Sequence of chain 1.Q:
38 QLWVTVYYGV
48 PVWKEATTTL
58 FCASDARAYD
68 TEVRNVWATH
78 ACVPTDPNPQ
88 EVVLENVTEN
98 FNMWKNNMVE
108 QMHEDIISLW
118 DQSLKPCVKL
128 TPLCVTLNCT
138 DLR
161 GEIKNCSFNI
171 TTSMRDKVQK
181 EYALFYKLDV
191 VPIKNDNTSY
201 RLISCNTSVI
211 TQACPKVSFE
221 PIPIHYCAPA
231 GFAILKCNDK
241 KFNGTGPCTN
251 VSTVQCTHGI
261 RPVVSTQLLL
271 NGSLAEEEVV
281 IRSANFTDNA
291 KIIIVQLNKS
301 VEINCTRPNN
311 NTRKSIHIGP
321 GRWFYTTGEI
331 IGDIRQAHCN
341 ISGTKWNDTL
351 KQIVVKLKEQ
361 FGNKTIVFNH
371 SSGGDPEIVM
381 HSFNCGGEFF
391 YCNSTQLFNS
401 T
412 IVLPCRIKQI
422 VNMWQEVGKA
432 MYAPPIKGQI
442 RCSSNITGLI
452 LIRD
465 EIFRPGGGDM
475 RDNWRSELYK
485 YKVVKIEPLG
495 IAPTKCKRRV

A small-molecule ligand and the protein it binds are described below.
Small molecule (SMILES): CC(=O)N[C@H]1[C@H](O[C@H]2[C@H](O)[C@@H](NC(C)=O)CO[C@@H]2CO)O[C@H](CO)[C@@H](O[C@@H]2O[C@H](CO)[C@@H](O)[C@H](O)[C@@H]2O)[C@@H]1O

Binding-site contacts:
Ligand atom O7 contacts residue GLY272 of chain 1.Q at 4.5 Å.
Ligand atom C4 contacts residue ASN446 of chain 1.Q at 4.2 Å.
Ligand atom C8 contacts residue ASN271 of chain 1.Q at 3.5 Å.
Ligand atom O7 contacts residue ASN271 of chain 1.Q at 4.2 Å.
Ligand atom C7 contacts residue ASN271 of chain 1.Q at 4.3 Å.
Ligand atom C7 contacts residue ASN446 of chain 1.Q at 3.5 Å.
Ligand atom O5 contacts residue ASN446 of chain 1.Q at 2.4 Å (h-bond).
Ligand atom O7 contacts residue ASN446 of chain 1.Q at 3.6 Å.
Ligand atom C1 contacts residue ASN446 of chain 1.Q at 1.5 Å.
Ligand atom C3 contacts residue ASN446 of chain 1.Q at 3.8 Å.
Ligand atom C2 contacts residue ASN446 of chain 1.Q at 2.5 Å.
Ligand atom C8 contacts residue ASN446 of chain 1.Q at 3.9 Å.
Ligand atom C5 contacts residue ASN446 of chain 1.Q at 3.7 Å.
Ligand atom O5 contacts residue SER300 of chain 1.Q at 4.2 Å.
Ligand atom N2 contacts residue ASN446 of chain 1.Q at 2.9 Å (h-bond).
Ligand atom C8 contacts residue ARG261 of chain 1.Q at 4.0 Å.